Sequence of chain 1.C:
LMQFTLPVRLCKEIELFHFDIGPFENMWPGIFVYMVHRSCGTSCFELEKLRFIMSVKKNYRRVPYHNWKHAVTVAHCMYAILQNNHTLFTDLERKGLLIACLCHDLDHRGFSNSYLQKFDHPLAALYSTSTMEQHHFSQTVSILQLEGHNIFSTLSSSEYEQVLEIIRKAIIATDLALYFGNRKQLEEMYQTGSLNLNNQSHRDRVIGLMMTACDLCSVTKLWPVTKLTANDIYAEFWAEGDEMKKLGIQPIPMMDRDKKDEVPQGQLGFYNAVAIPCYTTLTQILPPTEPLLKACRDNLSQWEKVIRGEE

Binding-site contacts:
Ligand atom C6 contacts residue PHE250 of chain 1.C at 3.6 Å (hydrophobic).
Ligand atom C5 contacts residue MET267 of chain 1.C at 3.3 Å (hydrophobic).
Ligand atom N20 contacts residue PHE250 of chain 1.C at 3.8 Å.
Ligand atom N4 contacts residue MET267 of chain 1.C at 3.6 Å.
Ligand atom C25 contacts residue TYR247 of chain 1.C at 3.6 Å (hydrophobic).
Ligand atom N20 contacts residue PHE283 of chain 1.C at 3.5 Å.
Ligand atom N19 contacts residue PHE283 of chain 1.C at 3.5 Å.
Ligand atom C26 contacts residue PHE250 of chain 1.C at 3.4 Å (hydrophobic).
Ligand atom C5 contacts residue PHE283 of chain 1.C at 4.0 Å (hydrophobic).
Ligand atom C13 contacts residue PHE283 of chain 1.C at 3.9 Å (hydrophobic).
Ligand atom N1 contacts residue MET267 of chain 1.C at 3.5 Å (h-bond).
Ligand atom N8 contacts residue PHE250 of chain 1.C at 3.9 Å.
Ligand atom C23 contacts residue GLN280 of chain 1.C at 3.7 Å.
Ligand atom C21 contacts residue GLN280 of chain 1.C at 3.8 Å.
Ligand atom C6 contacts residue MET267 of chain 1.C at 4.0 Å (hydrophobic).
Ligand atom C17 contacts residue ILE246 of chain 1.C at 3.4 Å (hydrophobic).
Ligand atom C3 contacts residue MET267 of chain 1.C at 3.7 Å (hydrophobic).
Ligand atom C12 contacts residue GLY282 of chain 1.C at 3.6 Å.
Ligand atom N22 contacts residue GLN280 of chain 1.C at 3.0 Å (h-bond).
Ligand atom N14 contacts residue ILE246 of chain 1.C at 3.4 Å.
Ligand atom C21 contacts residue PHE283 of chain 1.C at 3.8 Å (hydrophobic).
Ligand atom C17 contacts residue PHE283 of chain 1.C at 3.7 Å (hydrophobic).
Ligand atom C15 contacts residue PHE283 of chain 1.C at 3.9 Å (hydrophobic).
Ligand atom C26 contacts residue MET267 of chain 1.C at 2.9 Å (hydrophobic).
Ligand atom C18 contacts residue PHE283 of chain 1.C at 3.7 Å (hydrophobic).
Ligand atom N2 contacts residue MET267 of chain 1.C at 4.0 Å.
Ligand atom C24 contacts residue PHE283 of chain 1.C at 4.1 Å (hydrophobic).
Ligand atom C21 contacts residue PHE250 of chain 1.C at 4.0 Å (hydrophobic).
Ligand atom N8 contacts residue MET267 of chain 1.C at 3.5 Å (h-bond).
Ligand atom C23 contacts residue VAL232 of chain 1.C at 3.7 Å (hydrophobic).
Ligand atom N22 contacts residue PHE283 of chain 1.C at 3.8 Å.
Ligand atom C16 contacts residue PHE283 of chain 1.C at 3.5 Å (hydrophobic).
Ligand atom C25 contacts residue GLN280 of chain 1.C at 3.5 Å.
Ligand atom C23 contacts residue ILE246 of chain 1.C at 3.4 Å (hydrophobic).
Ligand atom C15 contacts residue LEU229 of chain 1.C at 3.8 Å (hydrophobic).
Ligand atom C3 contacts residue PHE283 of chain 1.C at 3.8 Å (hydrophobic).
Ligand atom N14 contacts residue PHE283 of chain 1.C at 4.1 Å.
Ligand atom C11 contacts residue ALA286 of chain 1.C at 3.6 Å (hydrophobic).
Ligand atom C12 contacts residue ALA286 of chain 1.C at 3.9 Å (hydrophobic).
Ligand atom N4 contacts residue PHE283 of chain 1.C at 3.6 Å.

The small molecule below binds the protein below.
Small molecule (SMILES): Cc1ncc(C)n2nc(CN(C)c3nc(-c4ccccc4)nn3C)nc12